Sequence of chain 2.B:
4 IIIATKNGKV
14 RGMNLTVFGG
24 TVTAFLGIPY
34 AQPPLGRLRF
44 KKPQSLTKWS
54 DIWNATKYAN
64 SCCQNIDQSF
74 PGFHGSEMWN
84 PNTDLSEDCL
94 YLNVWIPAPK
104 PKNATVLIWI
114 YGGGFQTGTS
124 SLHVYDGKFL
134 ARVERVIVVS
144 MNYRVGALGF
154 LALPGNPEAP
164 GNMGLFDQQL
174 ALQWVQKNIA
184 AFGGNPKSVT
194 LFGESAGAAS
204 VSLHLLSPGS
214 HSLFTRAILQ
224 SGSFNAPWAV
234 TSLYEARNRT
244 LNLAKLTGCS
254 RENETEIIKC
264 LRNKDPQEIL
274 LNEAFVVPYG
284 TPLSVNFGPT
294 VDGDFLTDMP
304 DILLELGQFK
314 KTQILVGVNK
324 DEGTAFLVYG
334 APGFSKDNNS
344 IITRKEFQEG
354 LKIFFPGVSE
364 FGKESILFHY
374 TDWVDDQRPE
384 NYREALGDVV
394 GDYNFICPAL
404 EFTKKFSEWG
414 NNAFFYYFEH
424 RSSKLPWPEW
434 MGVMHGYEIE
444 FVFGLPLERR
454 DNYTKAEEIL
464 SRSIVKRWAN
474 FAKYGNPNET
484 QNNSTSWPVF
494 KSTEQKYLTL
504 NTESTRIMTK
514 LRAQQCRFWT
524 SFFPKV

Binding-site contacts:
Ligand atom N2 contacts residue GLY336 of chain 2.B at 4.0 Å.
Ligand atom C1 contacts residue ASN341 of chain 2.B at 1.5 Å.
Ligand atom C7 contacts residue ASN341 of chain 2.B at 3.4 Å.
Ligand atom C3 contacts residue ASN341 of chain 2.B at 4.0 Å.
Ligand atom C8 contacts residue ILE344 of chain 2.B at 3.9 Å (hydrophobic).
Ligand atom C2 contacts residue ASN341 of chain 2.B at 2.7 Å.
Ligand atom C4 contacts residue ASN341 of chain 2.B at 4.3 Å.
Ligand atom C6 contacts residue SER338 of chain 2.B at 4.3 Å.
Ligand atom C1 contacts residue GLY336 of chain 2.B at 4.2 Å.
Ligand atom O5 contacts residue ASN341 of chain 2.B at 2.3 Å (h-bond).
Ligand atom C5 contacts residue ASN341 of chain 2.B at 3.6 Å.
Ligand atom C8 contacts residue ASN342 of chain 2.B at 3.9 Å.
Ligand atom N2 contacts residue ASN341 of chain 2.B at 3.2 Å (h-bond).
Ligand atom C2 contacts residue GLY336 of chain 2.B at 4.3 Å.
Ligand atom C3 contacts residue GLY336 of chain 2.B at 4.1 Å.
Ligand atom O5 contacts residue SER338 of chain 2.B at 3.7 Å.
Ligand atom C5 contacts residue SER338 of chain 2.B at 4.0 Å.
Ligand atom O7 contacts residue ASN341 of chain 2.B at 3.1 Å (h-bond).
Ligand atom C1 contacts residue SER338 of chain 2.B at 4.0 Å.

This protein binds this small molecule.
Small molecule (SMILES): CC(=O)N[C@@H]1[C@@H](O)[C@H](O)[C@@H](CO)O[C@H]1O